A protein and the small-molecule ligand that binds it are described below.
Small molecule (SMILES): O=S(=O)(O)c1cccc2cccc(Nc3ccccc3)c12

Binding-site contacts:
Ligand atom O2 contacts residue LEU34 of chain 1.A at 4.1 Å.
Ligand atom C2 contacts residue SER152 of chain 1.A at 4.4 Å.
Ligand atom C12 contacts residue SER152 of chain 1.A at 3.8 Å.
Ligand atom C3 contacts residue TYR149 of chain 1.A at 4.0 Å (hydrophobic).
Ligand atom C11 contacts residue LEU34 of chain 1.A at 4.4 Å (hydrophobic).
Ligand atom C15 contacts residue ALA145 of chain 1.A at 4.3 Å (hydrophobic).
Ligand atom O2 contacts residue LYS33 of chain 1.A at 4.2 Å.
Ligand atom C14 contacts residue GLY148 of chain 1.A at 3.7 Å.
Ligand atom C2 contacts residue TYR149 of chain 1.A at 3.8 Å (hydrophobic).
Ligand atom C15 contacts residue GLY148 of chain 1.A at 4.1 Å.
Ligand atom C16 contacts residue LEU34 of chain 1.A at 3.7 Å (hydrophobic).
Ligand atom N contacts residue LEU34 of chain 1.A at 4.2 Å.
Ligand atom C14 contacts residue TYR149 of chain 1.A at 3.7 Å (hydrophobic).
Ligand atom C13 contacts residue TYR149 of chain 1.A at 4.2 Å (hydrophobic).
Ligand atom C15 contacts residue TYR149 of chain 1.A at 3.8 Å (hydrophobic).
Ligand atom C14 contacts residue SER152 of chain 1.A at 4.2 Å.
Ligand atom C16 contacts residue TYR149 of chain 1.A at 4.4 Å (hydrophobic).
Ligand atom C13 contacts residue SER152 of chain 1.A at 3.4 Å.
Ligand atom C13 contacts residue GLY148 of chain 1.A at 4.1 Å.

Sequence of chain 1.A:
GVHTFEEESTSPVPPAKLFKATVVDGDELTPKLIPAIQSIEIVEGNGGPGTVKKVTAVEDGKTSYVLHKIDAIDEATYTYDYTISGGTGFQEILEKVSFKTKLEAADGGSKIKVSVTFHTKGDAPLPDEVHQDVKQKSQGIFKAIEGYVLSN